Sequence of chain 1.BA:
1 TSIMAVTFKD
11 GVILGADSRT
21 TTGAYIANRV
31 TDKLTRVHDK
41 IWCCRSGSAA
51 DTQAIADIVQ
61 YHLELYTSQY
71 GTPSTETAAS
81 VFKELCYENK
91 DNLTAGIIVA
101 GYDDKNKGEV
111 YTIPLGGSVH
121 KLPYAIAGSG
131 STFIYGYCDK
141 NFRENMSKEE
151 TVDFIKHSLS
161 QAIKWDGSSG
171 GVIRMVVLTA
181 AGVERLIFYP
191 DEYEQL

Sequence of chain 1.V:
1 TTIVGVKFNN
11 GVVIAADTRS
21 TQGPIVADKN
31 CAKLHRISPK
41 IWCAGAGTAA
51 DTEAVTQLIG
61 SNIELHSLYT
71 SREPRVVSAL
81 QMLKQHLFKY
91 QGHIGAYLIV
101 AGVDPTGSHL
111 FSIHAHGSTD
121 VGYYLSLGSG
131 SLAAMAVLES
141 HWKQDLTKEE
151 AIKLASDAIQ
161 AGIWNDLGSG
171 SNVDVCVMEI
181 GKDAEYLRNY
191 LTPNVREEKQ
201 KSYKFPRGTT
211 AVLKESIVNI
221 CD

This small molecule binds to this protein.
Small molecule (SMILES): COc1ccc(C[C@H](NC(=O)[C@H](C)NC(=O)CN2CCOCC2)C(=O)N[C@@H](Cc2ccccc2)[C@@H](O)[C@H](C)CO)cc1

Binding-site contacts:
Ligand atom C7 contacts residue GLY47 of chain 1.BA at 3.5 Å.
Ligand atom O21 contacts residue THR1 of chain 1.BA at 2.4 Å (h-bond).
Ligand atom C11 contacts residue THR1 of chain 1.BA at 2.5 Å.
Ligand atom C4 contacts residue THR20 of chain 1.BA at 3.3 Å.
Ligand atom C8 contacts residue THR1 of chain 1.BA at 2.4 Å.
Ligand atom C4 contacts residue ALA49 of chain 1.BA at 3.7 Å (hydrophobic).
Ligand atom O13 contacts residue THR1 of chain 1.BA at 3.1 Å (h-bond).
Ligand atom O21 contacts residue GLY47 of chain 1.BA at 3.0 Å (h-bond).
Ligand atom C23 contacts residue GLY47 of chain 1.BA at 3.5 Å.
Ligand atom C1 contacts residue ARG45 of chain 1.BA at 3.3 Å.
Ligand atom C12 contacts residue THR1 of chain 1.BA at 2.5 Å.
Ligand atom C46 contacts residue SER48 of chain 1.BA at 3.8 Å.
Ligand atom C42 contacts residue GLY47 of chain 1.BA at 3.6 Å.
Ligand atom N22 contacts residue THR1 of chain 1.BA at 3.7 Å.
Ligand atom N25 contacts residue THR21 of chain 1.BA at 3.1 Å (h-bond).
Ligand atom O21 contacts residue SER46 of chain 1.BA at 3.7 Å.
Ligand atom O49 contacts residue THR21 of chain 1.BA at 3.4 Å (h-bond).
Ligand atom O39 contacts residue ALA49 of chain 1.BA at 3.2 Å (h-bond).
Ligand atom C41 contacts residue GLY47 of chain 1.BA at 3.8 Å.
Ligand atom O37 contacts residue THR21 of chain 1.BA at 3.8 Å.
Ligand atom C3 contacts residue ARG45 of chain 1.BA at 3.5 Å.
Ligand atom C24 contacts residue GLY47 of chain 1.BA at 3.4 Å.
Ligand atom C11 contacts residue ARG19 of chain 1.BA at 3.4 Å.
Ligand atom C6 contacts residue THR1 of chain 1.BA at 3.7 Å.
Ligand atom C7 contacts residue THR1 of chain 1.BA at 2.6 Å.
Ligand atom C8 contacts residue GLY47 of chain 1.BA at 3.8 Å.
Ligand atom N22 contacts residue GLY47 of chain 1.BA at 2.8 Å (h-bond).
Ligand atom C32 contacts residue HIS116 of chain 1.V at 3.7 Å.
Ligand atom O49 contacts residue THR20 of chain 1.BA at 3.4 Å.
Ligand atom C27 contacts residue THR21 of chain 1.BA at 3.6 Å.
Ligand atom C9 contacts residue THR1 of chain 1.BA at 1.5 Å.
Ligand atom O45 contacts residue THR94 of chain 1.BA at 3.7 Å.
Ligand atom C2 contacts residue ARG45 of chain 1.BA at 3.3 Å.
Ligand atom C27 contacts residue THR22 of chain 1.BA at 3.8 Å.
Ligand atom C3 contacts residue THR31 of chain 1.BA at 3.6 Å.
Ligand atom C46 contacts residue THR94 of chain 1.BA at 3.7 Å.
Ligand atom C11 contacts residue SER168 of chain 1.BA at 3.1 Å.
Ligand atom C11 contacts residue LYS33 of chain 1.BA at 3.8 Å.
Ligand atom C10 contacts residue THR1 of chain 1.BA at 1.5 Å.
Ligand atom C7 contacts residue ARG45 of chain 1.BA at 3.8 Å.